Binding-site contacts:
Ligand atom C6 contacts residue ASN530 of chain 1.A at 4.5 Å.
Ligand atom C5 contacts residue ASN530 of chain 1.A at 3.7 Å.
Ligand atom N2 contacts residue ASN530 of chain 1.A at 2.8 Å (h-bond).
Ligand atom O5 contacts residue ASN530 of chain 1.A at 2.5 Å (h-bond).
Ligand atom C8 contacts residue ASN530 of chain 1.A at 3.5 Å.
Ligand atom C3 contacts residue ASN530 of chain 1.A at 3.8 Å.
Ligand atom O7 contacts residue LYS297 of chain 1.A at 4.1 Å.
Ligand atom C6 contacts residue LYS297 of chain 1.A at 4.1 Å.
Ligand atom C1 contacts residue ASN530 of chain 1.A at 1.4 Å.
Ligand atom O6 contacts residue LYS297 of chain 1.A at 3.3 Å.
Ligand atom O7 contacts residue ASN530 of chain 1.A at 4.3 Å.
Ligand atom C2 contacts residue ASN530 of chain 1.A at 2.4 Å.
Ligand atom C8 contacts residue SER404 of chain 1.A at 4.4 Å.
Ligand atom C4 contacts residue ASN530 of chain 1.A at 4.2 Å.
Ligand atom C7 contacts residue ASN530 of chain 1.A at 3.4 Å.

Sequence of chain 1.A:
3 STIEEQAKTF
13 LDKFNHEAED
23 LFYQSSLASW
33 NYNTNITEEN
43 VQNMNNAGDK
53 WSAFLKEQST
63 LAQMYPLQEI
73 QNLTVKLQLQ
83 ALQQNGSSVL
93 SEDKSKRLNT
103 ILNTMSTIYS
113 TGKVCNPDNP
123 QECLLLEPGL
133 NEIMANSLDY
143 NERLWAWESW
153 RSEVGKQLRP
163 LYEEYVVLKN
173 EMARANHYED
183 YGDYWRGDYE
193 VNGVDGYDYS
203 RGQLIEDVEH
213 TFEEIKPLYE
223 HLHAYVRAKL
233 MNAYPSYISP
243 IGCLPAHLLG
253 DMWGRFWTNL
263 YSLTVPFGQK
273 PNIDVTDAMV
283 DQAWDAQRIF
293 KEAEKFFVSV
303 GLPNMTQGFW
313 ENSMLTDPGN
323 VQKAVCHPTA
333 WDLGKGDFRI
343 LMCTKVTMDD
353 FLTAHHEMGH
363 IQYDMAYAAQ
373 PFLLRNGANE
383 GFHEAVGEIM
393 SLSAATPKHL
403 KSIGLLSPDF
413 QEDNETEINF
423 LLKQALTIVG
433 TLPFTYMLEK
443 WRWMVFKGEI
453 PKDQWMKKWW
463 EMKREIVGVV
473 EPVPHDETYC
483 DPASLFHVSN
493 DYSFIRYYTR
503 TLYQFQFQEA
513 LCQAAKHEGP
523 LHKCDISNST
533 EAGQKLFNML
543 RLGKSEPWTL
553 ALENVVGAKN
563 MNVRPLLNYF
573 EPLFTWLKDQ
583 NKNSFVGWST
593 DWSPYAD

A protein and the small-molecule ligand that binds it are described below.
Small molecule (SMILES): CC(=O)N[C@H]1[C@H](O[C@H]2[C@H](O)[C@@H](NC(C)=O)CO[C@@H]2CO)O[C@H](CO)[C@@H](O)[C@@H]1O